The protein below binds the small molecule below.
Small molecule (SMILES): CC(=O)N[C@H]1[C@H](O[C@H]2[C@H](O)[C@@H](NC(C)=O)CO[C@@H]2CO)O[C@H](CO)[C@@H](O)[C@@H]1O

Binding-site contacts:
Ligand atom C1 contacts residue ASN23 of chain 2.A at 1.5 Å.
Ligand atom C4 contacts residue ASN23 of chain 2.A at 4.4 Å.
Ligand atom C5 contacts residue ASN23 of chain 2.A at 3.9 Å.
Ligand atom O5 contacts residue ASN23 of chain 2.A at 2.6 Å (h-bond).
Ligand atom C7 contacts residue ASN23 of chain 2.A at 3.4 Å.
Ligand atom C2 contacts residue ASN23 of chain 2.A at 2.5 Å.
Ligand atom O7 contacts residue ASN23 of chain 2.A at 3.6 Å (h-bond).
Ligand atom N2 contacts residue ASN23 of chain 2.A at 2.8 Å (h-bond).
Ligand atom C3 contacts residue ASN23 of chain 2.A at 3.8 Å.

Sequence of chain 2.A:
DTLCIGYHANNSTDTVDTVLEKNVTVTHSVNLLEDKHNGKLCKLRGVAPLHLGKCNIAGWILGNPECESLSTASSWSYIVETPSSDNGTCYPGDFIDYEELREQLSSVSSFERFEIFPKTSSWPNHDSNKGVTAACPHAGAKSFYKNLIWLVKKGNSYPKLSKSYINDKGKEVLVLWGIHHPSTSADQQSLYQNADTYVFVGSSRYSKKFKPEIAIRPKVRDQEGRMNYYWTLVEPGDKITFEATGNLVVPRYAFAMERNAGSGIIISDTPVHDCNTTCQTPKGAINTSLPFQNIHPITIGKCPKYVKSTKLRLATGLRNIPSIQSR